Sequence of chain 1.A:
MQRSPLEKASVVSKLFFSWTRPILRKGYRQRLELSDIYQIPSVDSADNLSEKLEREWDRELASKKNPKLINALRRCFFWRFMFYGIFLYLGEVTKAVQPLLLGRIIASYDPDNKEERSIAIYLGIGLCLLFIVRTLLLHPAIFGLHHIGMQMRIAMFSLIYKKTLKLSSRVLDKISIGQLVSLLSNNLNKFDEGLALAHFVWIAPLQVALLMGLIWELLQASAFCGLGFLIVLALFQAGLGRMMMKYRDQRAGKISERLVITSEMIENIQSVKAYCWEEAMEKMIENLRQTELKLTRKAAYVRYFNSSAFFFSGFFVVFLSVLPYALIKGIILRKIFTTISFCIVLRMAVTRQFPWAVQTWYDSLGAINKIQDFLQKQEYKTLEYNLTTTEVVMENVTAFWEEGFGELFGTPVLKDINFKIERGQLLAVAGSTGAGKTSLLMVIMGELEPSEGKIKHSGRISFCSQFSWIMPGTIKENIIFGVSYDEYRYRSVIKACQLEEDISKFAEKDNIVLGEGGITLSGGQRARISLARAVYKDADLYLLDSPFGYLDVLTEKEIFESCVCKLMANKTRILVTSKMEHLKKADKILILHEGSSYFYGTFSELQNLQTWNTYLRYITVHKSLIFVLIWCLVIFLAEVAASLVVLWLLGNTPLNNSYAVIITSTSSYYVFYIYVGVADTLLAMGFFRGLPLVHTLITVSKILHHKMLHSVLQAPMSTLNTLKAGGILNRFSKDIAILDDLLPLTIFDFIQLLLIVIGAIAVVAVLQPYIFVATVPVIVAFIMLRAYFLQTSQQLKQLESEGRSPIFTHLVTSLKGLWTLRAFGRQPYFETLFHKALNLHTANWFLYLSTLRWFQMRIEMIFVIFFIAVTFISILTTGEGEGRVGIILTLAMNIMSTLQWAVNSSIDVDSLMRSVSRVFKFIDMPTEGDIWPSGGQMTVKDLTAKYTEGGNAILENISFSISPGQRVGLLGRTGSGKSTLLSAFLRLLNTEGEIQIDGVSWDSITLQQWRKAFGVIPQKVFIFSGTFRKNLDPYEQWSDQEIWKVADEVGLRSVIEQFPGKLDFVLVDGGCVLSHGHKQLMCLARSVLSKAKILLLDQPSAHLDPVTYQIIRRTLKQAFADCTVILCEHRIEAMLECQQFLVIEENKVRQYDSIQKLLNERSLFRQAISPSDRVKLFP

Binding-site contacts:
Ligand atom C4 contacts residue SER308 of chain 1.A at 3.3 Å.
Ligand atom N1 contacts residue TYR304 of chain 1.A at 3.0 Å (h-bond).
Ligand atom C2 contacts residue PHE236 of chain 1.A at 4.4 Å (hydrophobic).
Ligand atom O2 contacts residue PHE931 of chain 1.A at 3.5 Å (h-bond).
Ligand atom C9 contacts residue PHE312 of chain 1.A at 3.5 Å (hydrophobic).
Ligand atom C4 contacts residue PHE305 of chain 1.A at 4.4 Å (hydrophobic).
Ligand atom C1 contacts residue SER308 of chain 1.A at 4.3 Å.
Ligand atom N3 contacts residue PHE312 of chain 1.A at 3.5 Å.
Ligand atom C6 contacts residue PHE312 of chain 1.A at 3.7 Å (hydrophobic).
Ligand atom C5 contacts residue SER308 of chain 1.A at 4.0 Å.
Ligand atom C12 contacts residue SER308 of chain 1.A at 4.0 Å.
Ligand atom N1 contacts residue PHE305 of chain 1.A at 4.3 Å.
Ligand atom C12 contacts residue TYR304 of chain 1.A at 4.0 Å (hydrophobic).
Ligand atom C9 contacts residue LEU233 of chain 1.A at 3.9 Å (hydrophobic).
Ligand atom C3 contacts residue PHE305 of chain 1.A at 4.3 Å (hydrophobic).
Ligand atom C12 contacts residue PHE931 of chain 1.A at 4.4 Å (hydrophobic).
Ligand atom O3 contacts residue PHE312 of chain 1.A at 3.5 Å.
Ligand atom O3 contacts residue PHE316 of chain 1.A at 4.3 Å.
Ligand atom N2 contacts residue PHE312 of chain 1.A at 2.9 Å.
Ligand atom C16 contacts residue PHE312 of chain 1.A at 4.2 Å (hydrophobic).
Ligand atom C11 contacts residue PHE312 of chain 1.A at 3.5 Å (hydrophobic).
Ligand atom C14 contacts residue PHE312 of chain 1.A at 3.3 Å (hydrophobic).
Ligand atom O2 contacts residue GLY930 of chain 1.A at 3.6 Å.
Ligand atom O2 contacts residue TYR304 of chain 1.A at 4.0 Å.
Ligand atom S1 contacts residue PHE312 of chain 1.A at 3.6 Å.
Ligand atom O2 contacts residue PHE312 of chain 1.A at 3.4 Å.
Ligand atom C10 contacts residue PHE312 of chain 1.A at 3.2 Å (hydrophobic).
Ligand atom C13 contacts residue PHE312 of chain 1.A at 3.1 Å (hydrophobic).
Ligand atom C1 contacts residue PHE305 of chain 1.A at 3.4 Å (hydrophobic).
Ligand atom C1 contacts residue PHE236 of chain 1.A at 3.7 Å (hydrophobic).
Ligand atom C7 contacts residue PHE312 of chain 1.A at 4.2 Å (hydrophobic).
Ligand atom C5 contacts residue PHE312 of chain 1.A at 3.9 Å (hydrophobic).
Ligand atom C2 contacts residue SER308 of chain 1.A at 4.4 Å.
Ligand atom N1 contacts residue SER308 of chain 1.A at 2.8 Å (h-bond).
Ligand atom C12 contacts residue PHE312 of chain 1.A at 3.5 Å (hydrophobic).
Ligand atom C1 contacts residue ALA309 of chain 1.A at 3.5 Å (hydrophobic).
Ligand atom N1 contacts residue PHE312 of chain 1.A at 3.6 Å.
Ligand atom C9 contacts residue SER313 of chain 1.A at 4.0 Å.
Ligand atom C3 contacts residue PHE236 of chain 1.A at 3.9 Å (hydrophobic).
Ligand atom N4 contacts residue PHE312 of chain 1.A at 4.3 Å.

This small molecule binds to this protein.
Small molecule (SMILES): CC1(C)Cc2c(sc(NC(=O)c3cc[nH]n3)c2C(N)=O)C(C)(C)O1